Sequence of chain 1.A:
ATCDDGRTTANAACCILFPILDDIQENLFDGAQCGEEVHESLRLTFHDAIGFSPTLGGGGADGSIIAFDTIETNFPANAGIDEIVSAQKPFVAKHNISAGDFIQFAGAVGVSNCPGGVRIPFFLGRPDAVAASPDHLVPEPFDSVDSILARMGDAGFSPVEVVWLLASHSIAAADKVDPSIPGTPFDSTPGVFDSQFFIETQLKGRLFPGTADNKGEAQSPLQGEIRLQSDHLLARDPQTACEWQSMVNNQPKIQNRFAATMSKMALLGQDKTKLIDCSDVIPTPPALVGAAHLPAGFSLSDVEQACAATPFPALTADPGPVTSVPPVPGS

A protein and the small-molecule ligand that binds it are described below.
Small molecule (SMILES): OC[C@H]1O[C@H](O)[C@@H](O)[C@@H](O)[C@@H]1O

Binding-site contacts:
Ligand atom O4 contacts residue PRO326 of chain 1.A at 4.4 Å.
Ligand atom C3 contacts residue PRO327 of chain 1.A at 4.3 Å (hydrophobic).
Ligand atom C1 contacts residue VAL325 of chain 1.A at 3.9 Å (hydrophobic).
Ligand atom C3 contacts residue SER324 of chain 1.A at 3.3 Å.
Ligand atom C3 contacts residue VAL325 of chain 1.A at 3.1 Å (hydrophobic).
Ligand atom C4 contacts residue SER324 of chain 1.A at 3.6 Å.
Ligand atom O5 contacts residue SER324 of chain 1.A at 2.3 Å (h-bond).
Ligand atom C2 contacts residue SER324 of chain 1.A at 2.6 Å.
Ligand atom C2 contacts residue GLY224 of chain 1.A at 4.0 Å.
Ligand atom C2 contacts residue GLN223 of chain 1.A at 4.0 Å.
Ligand atom C6 contacts residue SER324 of chain 1.A at 4.0 Å.
Ligand atom C2 contacts residue VAL325 of chain 1.A at 3.3 Å (hydrophobic).
Ligand atom O2 contacts residue SER324 of chain 1.A at 3.7 Å.
Ligand atom C1 contacts residue SER324 of chain 1.A at 1.4 Å.
Ligand atom C1 contacts residue GLN223 of chain 1.A at 3.7 Å.
Ligand atom O3 contacts residue PRO326 of chain 1.A at 4.3 Å.
Ligand atom O2 contacts residue VAL325 of chain 1.A at 4.2 Å.
Ligand atom C3 contacts residue PRO326 of chain 1.A at 4.1 Å (hydrophobic).
Ligand atom O4 contacts residue PRO327 of chain 1.A at 4.2 Å.
Ligand atom O3 contacts residue PRO327 of chain 1.A at 3.7 Å.
Ligand atom O3 contacts residue VAL325 of chain 1.A at 3.4 Å (h-bond).
Ligand atom C5 contacts residue SER324 of chain 1.A at 2.8 Å.
Ligand atom O6 contacts residue SER324 of chain 1.A at 4.1 Å.
Ligand atom O2 contacts residue GLY224 of chain 1.A at 3.9 Å.
Ligand atom O2 contacts residue GLN223 of chain 1.A at 3.5 Å.